Binding-site contacts:
Ligand atom C1 contacts residue GLY246 of chain 1.B at 3.8 Å.
Ligand atom O4 contacts residue MG1 of chain 1.G at 2.1 Å.
Ligand atom O4 contacts residue GLU223 of chain 1.B at 3.4 Å (salt-bridge).
Ligand atom O4 contacts residue LYS221 of chain 1.B at 2.7 Å (salt-bridge).
Ligand atom C2 contacts residue MG1 of chain 1.G at 2.9 Å.
Ligand atom C1 contacts residue GLU223 of chain 1.B at 3.7 Å.
Ligand atom O3 contacts residue GLY246 of chain 1.B at 3.8 Å.
Ligand atom O1 contacts residue ARG245 of chain 1.B at 3.5 Å (salt-bridge).
Ligand atom O2 contacts residue LYS221 of chain 1.B at 4.0 Å.
Ligand atom C2 contacts residue ALA244 of chain 1.B at 3.7 Å (hydrophobic).
Ligand atom O3 contacts residue ALA244 of chain 1.B at 3.8 Å.
Ligand atom O4 contacts residue ALA244 of chain 1.B at 4.0 Å.
Ligand atom O1 contacts residue THR279 of chain 1.B at 2.5 Å (h-bond).
Ligand atom O3 contacts residue MG1 of chain 1.G at 2.3 Å.
Ligand atom C2 contacts residue GLU223 of chain 1.B at 3.9 Å.
Ligand atom C2 contacts residue THR279 of chain 1.B at 3.7 Å.
Ligand atom O2 contacts residue ALA278 of chain 1.B at 4.3 Å.
Ligand atom O2 contacts residue THR279 of chain 1.B at 3.1 Å (h-bond).
Ligand atom O2 contacts residue MET242 of chain 1.B at 4.4 Å.
Ligand atom O3 contacts residue ASP247 of chain 1.B at 2.8 Å (salt-bridge).
Ligand atom O4 contacts residue ASP247 of chain 1.B at 4.0 Å.
Ligand atom O2 contacts residue MET311 of chain 1.B at 4.0 Å.
Ligand atom O1 contacts residue ALA244 of chain 1.B at 3.4 Å.
Ligand atom C2 contacts residue ASP247 of chain 1.B at 4.5 Å.
Ligand atom O1 contacts residue ASP247 of chain 1.B at 3.9 Å.
Ligand atom C1 contacts residue THR279 of chain 1.B at 3.4 Å.
Ligand atom O1 contacts residue GLY246 of chain 1.B at 2.9 Å (h-bond).
Ligand atom O2 contacts residue MG1 of chain 1.G at 4.1 Å.
Ligand atom O2 contacts residue ALA244 of chain 1.B at 4.2 Å.
Ligand atom O3 contacts residue GLU223 of chain 1.B at 2.9 Å (salt-bridge).
Ligand atom C1 contacts residue ARG245 of chain 1.B at 4.3 Å.
Ligand atom C1 contacts residue ALA244 of chain 1.B at 3.6 Å (hydrophobic).
Ligand atom C1 contacts residue ASP247 of chain 1.B at 3.9 Å.
Ligand atom O1 contacts residue MG1 of chain 1.G at 4.2 Å.
Ligand atom C1 contacts residue MG1 of chain 1.G at 3.0 Å.
Ligand atom C2 contacts residue LYS221 of chain 1.B at 3.7 Å.

Sequence of chain 1.B:
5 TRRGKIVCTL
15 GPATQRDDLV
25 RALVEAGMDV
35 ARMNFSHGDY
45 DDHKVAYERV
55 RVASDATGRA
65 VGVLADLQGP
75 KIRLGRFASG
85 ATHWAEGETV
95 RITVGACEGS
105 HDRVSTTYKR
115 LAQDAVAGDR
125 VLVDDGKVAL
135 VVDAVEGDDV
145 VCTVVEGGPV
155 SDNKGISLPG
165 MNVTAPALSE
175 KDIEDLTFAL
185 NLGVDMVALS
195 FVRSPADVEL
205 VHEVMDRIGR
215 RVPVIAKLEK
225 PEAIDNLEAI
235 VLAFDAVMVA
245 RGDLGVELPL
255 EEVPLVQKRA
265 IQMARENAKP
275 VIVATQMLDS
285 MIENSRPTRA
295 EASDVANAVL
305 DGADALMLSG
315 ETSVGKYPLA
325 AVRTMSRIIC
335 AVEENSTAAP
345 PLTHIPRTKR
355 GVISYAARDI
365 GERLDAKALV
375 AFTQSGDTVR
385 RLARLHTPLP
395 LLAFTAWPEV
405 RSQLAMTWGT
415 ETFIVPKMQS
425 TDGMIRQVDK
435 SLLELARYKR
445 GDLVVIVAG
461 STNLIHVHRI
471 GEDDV

The small molecule below binds the protein below.
Small molecule (SMILES): O=C([O-])C(=O)[O-]